Binding-site contacts:
Ligand atom C8 contacts residue PHE144 of chain 1.A at 3.7 Å (hydrophobic).
Ligand atom O2 contacts residue ALA94 of chain 1.A at 3.0 Å.
Ligand atom N3 contacts residue GLU93 of chain 1.A at 2.8 Å (salt-bridge).
Ligand atom C3' contacts residue GLU45 of chain 1.A at 3.5 Å.
Ligand atom C6 contacts residue PHE49 of chain 1.A at 3.7 Å (hydrophobic).
Ligand atom N1 contacts residue PHE166 of chain 1.B at 3.6 Å.
Ligand atom C5' contacts residue PHE166 of chain 1.B at 3.7 Å (hydrophobic).
Ligand atom N3 contacts residue PHE49 of chain 1.A at 3.3 Å.
Ligand atom C2 contacts residue GLU93 of chain 1.A at 3.6 Å.
Ligand atom N4 contacts residue PHE97 of chain 1.A at 3.6 Å.
Ligand atom C4 contacts residue PHE49 of chain 1.A at 3.6 Å (hydrophobic).
Ligand atom C2 contacts residue PHE49 of chain 1.A at 3.4 Å (hydrophobic).
Ligand atom C4 contacts residue GLU93 of chain 1.A at 3.6 Å.
Ligand atom C6 contacts residue PHE166 of chain 1.B at 3.5 Å (hydrophobic).
Ligand atom N4 contacts residue GLU93 of chain 1.A at 2.9 Å (salt-bridge).
Ligand atom C4 contacts residue PHE166 of chain 1.B at 3.6 Å (hydrophobic).
Ligand atom OP2 contacts residue PHE97 of chain 1.A at 3.5 Å.
Ligand atom C2 contacts residue PHE49 of chain 1.A at 3.4 Å (hydrophobic).
Ligand atom O3' contacts residue THR46 of chain 1.A at 3.1 Å (h-bond).
Ligand atom N7 contacts residue PHE166 of chain 1.B at 3.6 Å.
Ligand atom O4' contacts residue PHE144 of chain 1.A at 3.5 Å.
Ligand atom C6 contacts residue PHE97 of chain 1.A at 3.6 Å (hydrophobic).
Ligand atom C5 contacts residue PHE166 of chain 1.B at 3.3 Å (hydrophobic).
Ligand atom N1 contacts residue PHE49 of chain 1.A at 3.6 Å.
Ligand atom O3' contacts residue GLU45 of chain 1.A at 2.5 Å (salt-bridge).
Ligand atom C4 contacts residue PHE97 of chain 1.A at 3.6 Å (hydrophobic).
Ligand atom O4' contacts residue PHE166 of chain 1.B at 3.4 Å.
Ligand atom C2' contacts residue THR46 of chain 1.A at 3.2 Å.
Ligand atom O2 contacts residue GLY48 of chain 1.A at 3.7 Å.
Ligand atom C2 contacts residue PHE166 of chain 1.B at 3.7 Å (hydrophobic).
Ligand atom N3 contacts residue PHE49 of chain 1.A at 3.7 Å.
Ligand atom OP1 contacts residue ASN141 of chain 1.A at 2.6 Å (h-bond).
Ligand atom C5' contacts residue GLU45 of chain 1.A at 3.6 Å.
Ligand atom O3' contacts residue ASN98 of chain 1.A at 3.1 Å (h-bond).
Ligand atom C5 contacts residue PHE97 of chain 1.A at 3.4 Å (hydrophobic).
Ligand atom N1 contacts residue PHE49 of chain 1.A at 3.4 Å.
Ligand atom O2 contacts residue GLU93 of chain 1.A at 3.6 Å (salt-bridge).
Ligand atom C1' contacts residue THR46 of chain 1.A at 3.6 Å.
Ligand atom C4' contacts residue THR46 of chain 1.A at 3.6 Å.
Ligand atom P contacts residue ASN141 of chain 1.A at 3.7 Å.

A protein and the small-molecule ligand that binds it are described below.
Small molecule (SMILES): Nc1ccn([C@H]2C[C@H](O)[C@@H](CO[P](=O)(O)O[C@H]3C[C@H](n4cnc5c(=O)nc(N)[nH]c54)O[C@@H]3COP(=O)=O)O2)c(=O)n1

Sequence of chain 1.A:
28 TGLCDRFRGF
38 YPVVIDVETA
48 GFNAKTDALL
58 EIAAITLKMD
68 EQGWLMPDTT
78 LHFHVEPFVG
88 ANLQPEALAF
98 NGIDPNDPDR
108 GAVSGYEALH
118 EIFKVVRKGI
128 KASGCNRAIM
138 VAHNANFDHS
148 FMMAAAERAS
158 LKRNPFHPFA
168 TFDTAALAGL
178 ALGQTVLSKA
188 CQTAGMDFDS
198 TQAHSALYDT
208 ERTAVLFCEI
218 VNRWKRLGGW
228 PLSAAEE

Sequence of chain 1.B:
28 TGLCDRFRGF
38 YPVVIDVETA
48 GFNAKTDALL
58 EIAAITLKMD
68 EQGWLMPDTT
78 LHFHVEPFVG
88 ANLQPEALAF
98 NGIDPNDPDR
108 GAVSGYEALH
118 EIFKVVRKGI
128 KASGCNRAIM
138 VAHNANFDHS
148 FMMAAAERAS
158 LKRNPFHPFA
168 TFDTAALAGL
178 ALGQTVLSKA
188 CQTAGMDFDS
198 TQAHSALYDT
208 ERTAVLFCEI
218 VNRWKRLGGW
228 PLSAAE